Binding-site contacts:
Ligand atom O16 contacts residue LEU402 of chain 1.A at 3.8 Å.
Ligand atom C13 contacts residue ILE429 of chain 1.A at 3.5 Å (hydrophobic).
Ligand atom C11 contacts residue TYR467 of chain 1.A at 3.7 Å (hydrophobic).
Ligand atom O07 contacts residue LEU402 of chain 1.A at 3.3 Å.
Ligand atom C04 contacts residue GLU403 of chain 1.A at 3.5 Å.
Ligand atom C26 contacts residue GLU294 of chain 1.A at 3.7 Å.
Ligand atom N19 contacts residue MET603 of chain 1.A at 3.5 Å.
Ligand atom C18 contacts residue ASP406 of chain 1.A at 3.7 Å.
Ligand atom N19 contacts residue HIS426 of chain 1.A at 3.3 Å (h-bond).
Ligand atom S21 contacts residue LEU421 of chain 1.A at 3.2 Å (h-bond).
Ligand atom N33 contacts residue MET603 of chain 1.A at 3.9 Å.
Ligand atom C11 contacts residue PHE468 of chain 1.A at 3.5 Å (hydrophobic).
Ligand atom C27 contacts residue GLU294 of chain 1.A at 3.7 Å.
Ligand atom C03 contacts residue MET603 of chain 1.A at 3.9 Å (hydrophobic).
Ligand atom C02 contacts residue MET603 of chain 1.A at 3.6 Å (hydrophobic).
Ligand atom C13 contacts residue TYR467 of chain 1.A at 3.9 Å (hydrophobic).
Ligand atom N33 contacts residue ASP406 of chain 1.A at 2.7 Å (salt-bridge).
Ligand atom O09 contacts residue PHE468 of chain 1.A at 3.4 Å.
Ligand atom N19 contacts residue TYR467 of chain 1.A at 3.8 Å.
Ligand atom C31 contacts residue TYR415 of chain 1.A at 3.8 Å (hydrophobic).
Ligand atom O32 contacts residue ARG606 of chain 1.A at 2.9 Å (salt-bridge).
Ligand atom C12 contacts residue ILE429 of chain 1.A at 3.8 Å (hydrophobic).
Ligand atom C28 contacts residue LEU421 of chain 1.A at 3.9 Å (hydrophobic).
Ligand atom C20 contacts residue HIS426 of chain 1.A at 3.8 Å.
Ligand atom C17 contacts residue TYR415 of chain 1.A at 3.3 Å (hydrophobic).
Ligand atom C22 contacts residue LEU421 of chain 1.A at 3.4 Å (hydrophobic).
Ligand atom N33 contacts residue TYR415 of chain 1.A at 3.4 Å (h-bond).
Ligand atom O32 contacts residue ASP406 of chain 1.A at 2.9 Å (salt-bridge).
Ligand atom C31 contacts residue ASP406 of chain 1.A at 3.1 Å.
Ligand atom N19 contacts residue TYR415 of chain 1.A at 3.4 Å (h-bond).
Ligand atom C30 contacts residue MET603 of chain 1.A at 3.5 Å (hydrophobic).
Ligand atom C29 contacts residue LEU421 of chain 1.A at 3.7 Å (hydrophobic).
Ligand atom C20 contacts residue MET603 of chain 1.A at 3.6 Å (hydrophobic).
Ligand atom C18 contacts residue TYR415 of chain 1.A at 3.1 Å (hydrophobic).
Ligand atom C31 contacts residue ARG606 of chain 1.A at 3.9 Å.
Ligand atom C20 contacts residue TYR467 of chain 1.A at 3.8 Å (hydrophobic).
Ligand atom C12 contacts residue TYR467 of chain 1.A at 3.5 Å (hydrophobic).
Ligand atom C31 contacts residue MET603 of chain 1.A at 3.8 Å (hydrophobic).
Ligand atom S21 contacts residue TYR467 of chain 1.A at 3.0 Å (h-bond).
Ligand atom O01 contacts residue MET603 of chain 1.A at 3.3 Å (h-bond).

Sequence of chain 1.A:
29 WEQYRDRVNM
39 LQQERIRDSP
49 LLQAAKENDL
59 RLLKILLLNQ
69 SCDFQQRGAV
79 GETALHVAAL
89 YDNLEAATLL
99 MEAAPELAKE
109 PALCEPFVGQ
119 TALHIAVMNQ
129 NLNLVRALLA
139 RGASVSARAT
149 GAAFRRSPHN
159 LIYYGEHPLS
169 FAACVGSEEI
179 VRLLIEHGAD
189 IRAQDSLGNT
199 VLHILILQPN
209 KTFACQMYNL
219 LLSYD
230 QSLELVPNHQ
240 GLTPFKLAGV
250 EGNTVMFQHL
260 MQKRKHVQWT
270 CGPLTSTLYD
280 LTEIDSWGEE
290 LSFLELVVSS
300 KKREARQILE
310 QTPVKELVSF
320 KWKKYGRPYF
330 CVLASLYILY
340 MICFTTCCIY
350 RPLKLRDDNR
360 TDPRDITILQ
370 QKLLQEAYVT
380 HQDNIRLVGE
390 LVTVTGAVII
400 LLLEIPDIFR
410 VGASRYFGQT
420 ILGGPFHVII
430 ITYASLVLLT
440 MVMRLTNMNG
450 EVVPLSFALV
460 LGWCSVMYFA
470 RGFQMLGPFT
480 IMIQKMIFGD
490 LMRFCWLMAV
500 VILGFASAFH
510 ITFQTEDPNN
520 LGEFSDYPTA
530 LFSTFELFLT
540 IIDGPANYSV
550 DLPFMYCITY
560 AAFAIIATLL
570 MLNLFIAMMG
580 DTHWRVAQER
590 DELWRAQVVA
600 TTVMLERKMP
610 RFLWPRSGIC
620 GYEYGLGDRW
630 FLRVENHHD

A protein and the small-molecule ligand that binds it are described below.
Small molecule (SMILES): O=C(CCN1C(=O)COc2ccccc21)OCc1nc2scc(-c3ccccc3)c2c(=O)[nH]1